Sequence of chain 2.B:
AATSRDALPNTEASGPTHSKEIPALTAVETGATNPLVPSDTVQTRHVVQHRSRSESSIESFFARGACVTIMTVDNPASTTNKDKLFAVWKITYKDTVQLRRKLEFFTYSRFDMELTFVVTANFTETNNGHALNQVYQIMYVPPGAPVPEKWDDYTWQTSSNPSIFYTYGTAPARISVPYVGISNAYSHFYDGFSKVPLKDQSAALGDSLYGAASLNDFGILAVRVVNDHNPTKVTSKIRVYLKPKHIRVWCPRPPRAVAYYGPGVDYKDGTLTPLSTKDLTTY

Sequence of chain 2.D:
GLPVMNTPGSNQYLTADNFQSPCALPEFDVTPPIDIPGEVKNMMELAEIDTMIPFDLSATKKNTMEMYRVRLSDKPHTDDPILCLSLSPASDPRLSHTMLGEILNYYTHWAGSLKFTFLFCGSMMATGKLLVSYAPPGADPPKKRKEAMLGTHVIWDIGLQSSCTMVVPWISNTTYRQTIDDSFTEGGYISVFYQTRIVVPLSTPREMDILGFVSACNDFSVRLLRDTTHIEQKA

The protein below binds the small molecule below.
Small molecule (SMILES): CCOC(=O)c1ccc(OCCC2CCN(c3ccc(C)nn3)CC2)cc1

Binding-site contacts:
Ligand atom C3 contacts residue ALA24 of chain 2.D at 3.5 Å (hydrophobic).
Ligand atom C4 contacts residue VAL196 of chain 2.B at 3.9 Å (hydrophobic).
Ligand atom C11 contacts residue LEU134 of chain 2.B at 3.8 Å (hydrophobic).
Ligand atom C10 contacts residue MET132 of chain 2.B at 3.3 Å (hydrophobic).
Ligand atom C7 contacts residue TYR159 of chain 2.B at 3.7 Å (hydrophobic).
Ligand atom C20 contacts residue TYR205 of chain 2.B at 3.5 Å (hydrophobic).
Ligand atom O23 contacts residue PHE237 of chain 2.B at 3.8 Å.
Ligand atom O23 contacts residue TYR112 of chain 2.B at 3.5 Å.
Ligand atom C5 contacts residue VAL196 of chain 2.B at 3.8 Å (hydrophobic).
Ligand atom C13 contacts residue MET132 of chain 2.B at 3.8 Å (hydrophobic).
Ligand atom C7 contacts residue VAL196 of chain 2.B at 3.6 Å (hydrophobic).
Ligand atom N4 contacts residue LEU134 of chain 2.B at 3.7 Å.
Ligand atom C18 contacts residue TYR112 of chain 2.B at 3.7 Å (hydrophobic).
Ligand atom C18 contacts residue PHE237 of chain 2.B at 3.6 Å (hydrophobic).
Ligand atom N6 contacts residue VAL196 of chain 2.B at 3.9 Å.
Ligand atom C21 contacts residue PHE237 of chain 2.B at 3.7 Å (hydrophobic).
Ligand atom N3 contacts residue LEU240 of chain 2.B at 3.5 Å.
Ligand atom C25 contacts residue SER206 of chain 2.B at 3.8 Å.
Ligand atom N3 contacts residue TYR159 of chain 2.B at 3.9 Å.
Ligand atom C4 contacts residue TYR159 of chain 2.B at 3.5 Å (hydrophobic).
Ligand atom O14 contacts residue MET132 of chain 2.B at 3.4 Å.
Ligand atom C21 contacts residue TYR112 of chain 2.B at 3.3 Å (hydrophobic).
Ligand atom C11 contacts residue ILE110 of chain 2.B at 3.6 Å (hydrophobic).
Ligand atom C2 contacts residue TYR159 of chain 2.B at 3.5 Å (hydrophobic).
Ligand atom C8 contacts residue VAL199 of chain 2.B at 3.7 Å (hydrophobic).
Ligand atom C2 contacts residue ILE194 of chain 2.B at 3.5 Å (hydrophobic).
Ligand atom C17 contacts residue PHE237 of chain 2.B at 3.7 Å (hydrophobic).
Ligand atom C3 contacts residue TYR159 of chain 2.B at 3.6 Å (hydrophobic).
Ligand atom C10 contacts residue ILE110 of chain 2.B at 3.5 Å (hydrophobic).
Ligand atom C8 contacts residue VAL196 of chain 2.B at 3.6 Å (hydrophobic).
Ligand atom C25 contacts residue ASP236 of chain 2.B at 3.5 Å.
Ligand atom C13 contacts residue VAL199 of chain 2.B at 3.7 Å (hydrophobic).
Ligand atom O22 contacts residue TYR205 of chain 2.B at 3.8 Å.
Ligand atom N4 contacts residue LEU240 of chain 2.B at 3.6 Å.
Ligand atom C12 contacts residue PHE237 of chain 2.B at 3.5 Å (hydrophobic).
Ligand atom C1 contacts residue PRO181 of chain 2.B at 3.7 Å (hydrophobic).
Ligand atom N3 contacts residue ILE194 of chain 2.B at 3.6 Å.
Ligand atom C17 contacts residue TYR112 of chain 2.B at 3.8 Å (hydrophobic).
Ligand atom O22 contacts residue TYR112 of chain 2.B at 3.5 Å.
Ligand atom C19 contacts residue TYR205 of chain 2.B at 3.7 Å (hydrophobic).